Binding-site contacts:
Ligand atom O5 contacts residue THR116 of chain 37.A at 2.6 Å (h-bond).
Ligand atom O7 contacts residue ASN259 of chain 37.B at 3.0 Å (h-bond).
Ligand atom O6 contacts residue LYS115 of chain 37.A at 4.4 Å.
Ligand atom C2 contacts residue ASN259 of chain 37.B at 2.4 Å.
Ligand atom C8 contacts residue ASN259 of chain 37.B at 4.1 Å.
Ligand atom C1 contacts residue THR116 of chain 37.A at 3.3 Å.
Ligand atom C1 contacts residue ASN259 of chain 37.B at 1.4 Å.
Ligand atom C5 contacts residue THR116 of chain 37.A at 3.5 Å.
Ligand atom C5 contacts residue ASN259 of chain 37.B at 3.7 Å.
Ligand atom C6 contacts residue PHE118 of chain 37.A at 4.4 Å (hydrophobic).
Ligand atom O6 contacts residue PHE118 of chain 37.A at 3.9 Å.
Ligand atom C4 contacts residue ASN259 of chain 37.B at 4.2 Å.
Ligand atom N2 contacts residue ASN259 of chain 37.B at 2.9 Å (h-bond).
Ligand atom O5 contacts residue ASN259 of chain 37.B at 2.4 Å (h-bond).
Ligand atom C6 contacts residue LYS115 of chain 37.A at 3.9 Å.
Ligand atom C6 contacts residue THR116 of chain 37.A at 3.5 Å.
Ligand atom C3 contacts residue ASN259 of chain 37.B at 3.8 Å.
Ligand atom C7 contacts residue ASN259 of chain 37.B at 3.1 Å.

This small molecule binds to this protein.
Small molecule (SMILES): CC(=O)N[C@@H]1[C@@H](O)[C@H](O)[C@@H](CO)O[C@H]1O

Sequence of chain 37.A:
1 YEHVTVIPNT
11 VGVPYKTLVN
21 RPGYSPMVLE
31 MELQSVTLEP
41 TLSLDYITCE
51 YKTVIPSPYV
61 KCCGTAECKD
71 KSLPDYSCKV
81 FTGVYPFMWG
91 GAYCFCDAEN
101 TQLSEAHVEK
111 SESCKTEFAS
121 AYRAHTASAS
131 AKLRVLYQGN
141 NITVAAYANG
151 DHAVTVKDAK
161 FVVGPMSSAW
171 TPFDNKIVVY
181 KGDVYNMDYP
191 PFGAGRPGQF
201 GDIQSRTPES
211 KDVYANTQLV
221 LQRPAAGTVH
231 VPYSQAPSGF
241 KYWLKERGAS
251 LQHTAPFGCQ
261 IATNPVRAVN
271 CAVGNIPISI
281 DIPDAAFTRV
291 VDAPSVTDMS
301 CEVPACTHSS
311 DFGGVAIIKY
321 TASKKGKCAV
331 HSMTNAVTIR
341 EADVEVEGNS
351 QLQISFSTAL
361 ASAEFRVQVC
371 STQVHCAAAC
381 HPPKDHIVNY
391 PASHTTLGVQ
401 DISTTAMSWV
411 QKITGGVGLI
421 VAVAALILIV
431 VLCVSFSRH

Sequence of chain 37.B:
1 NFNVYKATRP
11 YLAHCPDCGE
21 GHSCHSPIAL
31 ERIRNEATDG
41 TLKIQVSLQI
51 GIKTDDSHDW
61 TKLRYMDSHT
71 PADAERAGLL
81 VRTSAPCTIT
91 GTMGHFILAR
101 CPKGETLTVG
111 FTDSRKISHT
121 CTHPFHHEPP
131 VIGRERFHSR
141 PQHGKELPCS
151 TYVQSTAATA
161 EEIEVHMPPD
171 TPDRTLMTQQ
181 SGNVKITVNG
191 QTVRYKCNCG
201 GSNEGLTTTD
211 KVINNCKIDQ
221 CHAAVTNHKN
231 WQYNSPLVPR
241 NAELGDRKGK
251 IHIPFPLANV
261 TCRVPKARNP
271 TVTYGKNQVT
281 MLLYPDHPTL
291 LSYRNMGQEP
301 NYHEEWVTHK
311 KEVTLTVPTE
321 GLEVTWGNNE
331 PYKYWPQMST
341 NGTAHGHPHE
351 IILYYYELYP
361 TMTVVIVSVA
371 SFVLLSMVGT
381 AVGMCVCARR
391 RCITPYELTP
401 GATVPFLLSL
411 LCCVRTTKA